The small molecule below binds the protein below.
Small molecule (SMILES): O=c1[nH]cnc2c1ncn2[C@@H]1O[C@H](COP(=O)(O)O)[C@@H](O)[C@H]1O

Sequence of chain 1.H:
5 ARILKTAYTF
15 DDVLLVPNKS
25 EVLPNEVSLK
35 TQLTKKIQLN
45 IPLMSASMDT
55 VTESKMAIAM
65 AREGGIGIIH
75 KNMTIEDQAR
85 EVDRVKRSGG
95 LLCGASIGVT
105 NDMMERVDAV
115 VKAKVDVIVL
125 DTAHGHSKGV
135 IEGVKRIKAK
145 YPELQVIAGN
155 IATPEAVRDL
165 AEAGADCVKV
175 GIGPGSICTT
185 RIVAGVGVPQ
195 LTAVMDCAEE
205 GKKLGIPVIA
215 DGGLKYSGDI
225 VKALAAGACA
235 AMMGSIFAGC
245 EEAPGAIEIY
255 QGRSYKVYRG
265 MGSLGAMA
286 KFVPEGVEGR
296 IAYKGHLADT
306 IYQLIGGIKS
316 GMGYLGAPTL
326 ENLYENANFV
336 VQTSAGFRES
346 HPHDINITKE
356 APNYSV

Binding-site contacts:
Ligand atom C3' contacts residue ASP215 of chain 1.H at 3.5 Å.
Ligand atom O1P contacts residue GLY179 of chain 1.H at 3.6 Å.
Ligand atom C4 contacts residue ILE181 of chain 1.H at 3.6 Å (hydrophobic).
Ligand atom O6 contacts residue GLY266 of chain 1.H at 2.4 Å (h-bond).
Ligand atom C5 contacts residue ILE181 of chain 1.H at 3.5 Å (hydrophobic).
Ligand atom N7 contacts residue GLY264 of chain 1.H at 3.6 Å.
Ligand atom N1 contacts residue 2YA1 of chain 1.GA at 3.7 Å.
Ligand atom O2P contacts residue SER180 of chain 1.H at 2.6 Å (h-bond).
Ligand atom C4' contacts residue ASP215 of chain 1.H at 3.6 Å.
Ligand atom C6 contacts residue GLY266 of chain 1.H at 3.6 Å.
Ligand atom O3P contacts residue SER239 of chain 1.H at 3.6 Å (h-bond).
Ligand atom O1P contacts residue SER180 of chain 1.H at 3.1 Å (h-bond).
Ligand atom P contacts residue SER180 of chain 1.H at 3.6 Å.
Ligand atom O5' contacts residue GLY216 of chain 1.H at 3.6 Å.
Ligand atom N7 contacts residue MET52 of chain 1.H at 3.7 Å.
Ligand atom N3 contacts residue CYS182 of chain 1.H at 3.6 Å.
Ligand atom O6 contacts residue GLY291 of chain 1.H at 3.7 Å.
Ligand atom O3P contacts residue MET237 of chain 1.H at 3.5 Å.
Ligand atom N9 contacts residue ILE181 of chain 1.H at 3.6 Å.
Ligand atom C2 contacts residue 2YA1 of chain 1.GA at 3.4 Å.
Ligand atom O2P contacts residue SER239 of chain 1.H at 3.3 Å (h-bond).
Ligand atom N1 contacts residue GLU290 of chain 1.H at 2.9 Å (salt-bridge).
Ligand atom O5' contacts residue GLY179 of chain 1.H at 3.4 Å.
Ligand atom C8 contacts residue ILE181 of chain 1.H at 3.5 Å (hydrophobic).
Ligand atom C2' contacts residue ASP215 of chain 1.H at 3.6 Å.
Ligand atom C8 contacts residue MET52 of chain 1.H at 3.6 Å (hydrophobic).
Ligand atom C2 contacts residue CYS182 of chain 1.H at 3.4 Å (hydrophobic).
Ligand atom O3' contacts residue ALA50 of chain 1.H at 3.3 Å.
Ligand atom N3 contacts residue 2YA1 of chain 1.GA at 3.6 Å.
Ligand atom O2' contacts residue ASP215 of chain 1.H at 2.3 Å (salt-bridge).
Ligand atom O1P contacts residue GLY217 of chain 1.H at 2.9 Å (h-bond).
Ligand atom N7 contacts residue ILE181 of chain 1.H at 3.4 Å.
Ligand atom N7 contacts residue MET265 of chain 1.H at 3.0 Å (h-bond).
Ligand atom C5 contacts residue MET265 of chain 1.H at 3.6 Å (hydrophobic).
Ligand atom O6 contacts residue MET265 of chain 1.H at 2.9 Å (h-bond).
Ligand atom O6 contacts residue GLY264 of chain 1.H at 3.1 Å.
Ligand atom O2P contacts residue TYR262 of chain 1.H at 2.7 Å (h-bond).
Ligand atom C2 contacts residue GLU290 of chain 1.H at 3.5 Å.
Ligand atom O3' contacts residue ASP215 of chain 1.H at 2.5 Å (salt-bridge).
Ligand atom O3P contacts residue GLY238 of chain 1.H at 2.8 Å (h-bond).